Sequence of chain 1.B:
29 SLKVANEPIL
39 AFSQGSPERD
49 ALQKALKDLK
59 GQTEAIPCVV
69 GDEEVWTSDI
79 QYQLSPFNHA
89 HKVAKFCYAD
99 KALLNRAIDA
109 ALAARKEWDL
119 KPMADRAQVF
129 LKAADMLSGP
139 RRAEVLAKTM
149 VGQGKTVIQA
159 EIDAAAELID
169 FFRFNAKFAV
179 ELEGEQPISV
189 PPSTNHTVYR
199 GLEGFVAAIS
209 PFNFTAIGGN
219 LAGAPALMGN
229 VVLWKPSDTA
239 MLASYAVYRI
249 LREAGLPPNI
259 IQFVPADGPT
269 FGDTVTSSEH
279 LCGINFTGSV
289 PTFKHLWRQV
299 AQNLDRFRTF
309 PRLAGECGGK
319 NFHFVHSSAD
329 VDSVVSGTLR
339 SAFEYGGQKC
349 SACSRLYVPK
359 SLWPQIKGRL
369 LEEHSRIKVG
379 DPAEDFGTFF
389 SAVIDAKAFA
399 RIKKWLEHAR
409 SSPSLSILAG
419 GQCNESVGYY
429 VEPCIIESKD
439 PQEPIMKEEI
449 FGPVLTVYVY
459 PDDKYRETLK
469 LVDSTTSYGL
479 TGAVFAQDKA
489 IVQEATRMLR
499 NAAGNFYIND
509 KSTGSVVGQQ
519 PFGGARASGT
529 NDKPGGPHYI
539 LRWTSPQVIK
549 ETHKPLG

Binding-site contacts:
Ligand atom CA contacts residue ILE156 of chain 1.B at 4.5 Å (hydrophobic).
Ligand atom N contacts residue GLU342 of chain 1.B at 2.7 Å (salt-bridge).
Ligand atom C contacts residue ILE156 of chain 1.B at 4.2 Å (hydrophobic).
Ligand atom OXT contacts residue GLN157 of chain 1.B at 2.9 Å (h-bond).
Ligand atom O contacts residue GLN157 of chain 1.B at 4.1 Å.
Ligand atom CD contacts residue PHE387 of chain 1.B at 3.8 Å (hydrophobic).
Ligand atom CA contacts residue GLU342 of chain 1.B at 3.9 Å.
Ligand atom O contacts residue THR154 of chain 1.B at 2.6 Å (h-bond).
Ligand atom CB contacts residue PHE387 of chain 1.B at 3.9 Å (hydrophobic).
Ligand atom CG contacts residue PHE387 of chain 1.B at 3.7 Å (hydrophobic).
Ligand atom CB contacts residue THR386 of chain 1.B at 4.1 Å.
Ligand atom OXT contacts residue GLU342 of chain 1.B at 3.3 Å (salt-bridge).
Ligand atom O contacts residue PHE387 of chain 1.B at 3.9 Å.
Ligand atom CD contacts residue GLU342 of chain 1.B at 3.4 Å.
Ligand atom C contacts residue PHE387 of chain 1.B at 3.9 Å (hydrophobic).
Ligand atom C contacts residue THR154 of chain 1.B at 3.6 Å.
Ligand atom C contacts residue GLN157 of chain 1.B at 3.9 Å.
Ligand atom N contacts residue ARG338 of chain 1.B at 4.3 Å.
Ligand atom OXT contacts residue PHE387 of chain 1.B at 4.0 Å.
Ligand atom O contacts residue ILE156 of chain 1.B at 3.7 Å.
Ligand atom OXT contacts residue THR154 of chain 1.B at 3.9 Å.
Ligand atom C contacts residue GLU342 of chain 1.B at 4.0 Å.
Ligand atom CD contacts residue ARG338 of chain 1.B at 4.4 Å.

This protein binds this small molecule.
Small molecule (SMILES): O=C(O)[C@H]1C[C@H](O)CN1